This small molecule binds to this protein.
Small molecule (SMILES): Nc1ncnc2c1ncn2[C@@H]1O[C@H](CO[P](=O)(O)O[P](N)(=O)O)[C@@H](O)[C@H]1O

Sequence of chain 1.E:
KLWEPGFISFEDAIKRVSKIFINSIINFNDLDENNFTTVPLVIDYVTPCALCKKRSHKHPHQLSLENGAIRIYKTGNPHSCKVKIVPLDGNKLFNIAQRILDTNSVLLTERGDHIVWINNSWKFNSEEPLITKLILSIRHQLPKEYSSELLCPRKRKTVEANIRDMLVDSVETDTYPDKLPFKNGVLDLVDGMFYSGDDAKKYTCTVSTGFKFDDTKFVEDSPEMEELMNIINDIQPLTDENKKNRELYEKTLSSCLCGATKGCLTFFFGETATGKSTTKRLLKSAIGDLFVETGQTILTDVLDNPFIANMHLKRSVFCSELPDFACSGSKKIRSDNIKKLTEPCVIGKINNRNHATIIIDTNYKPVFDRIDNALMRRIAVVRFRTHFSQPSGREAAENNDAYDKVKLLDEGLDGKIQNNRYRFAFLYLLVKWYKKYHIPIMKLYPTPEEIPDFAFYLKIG

Binding-site contacts:
Ligand atom O2B contacts residue THR507 of chain 1.E at 2.3 Å (h-bond).
Ligand atom O5' contacts residue THR511 of chain 1.E at 2.9 Å (h-bond).
Ligand atom N6 contacts residue PHE630 of chain 1.E at 3.3 Å.
Ligand atom PA contacts residue THR511 of chain 1.E at 3.5 Å.
Ligand atom PA contacts residue GLY508 of chain 1.E at 3.7 Å.
Ligand atom C6 contacts residue PHE630 of chain 1.E at 3.4 Å (hydrophobic).
Ligand atom C2 contacts residue LEU655 of chain 1.E at 3.5 Å (hydrophobic).
Ligand atom O1A contacts residue SER510 of chain 1.E at 3.0 Å (h-bond).
Ligand atom O1A contacts residue LYS509 of chain 1.E at 3.6 Å (salt-bridge).
Ligand atom O1B contacts residue SER510 of chain 1.E at 3.2 Å (h-bond).
Ligand atom O3A contacts residue THR507 of chain 1.E at 3.3 Å (h-bond).
Ligand atom O1A contacts residue ARG514 of chain 1.E at 3.6 Å (salt-bridge).
Ligand atom C2 contacts residue LEU650 of chain 1.E at 3.7 Å (hydrophobic).
Ligand atom O2B contacts residue ALA506 of chain 1.E at 3.0 Å (h-bond).
Ligand atom N9 contacts residue PHE630 of chain 1.E at 3.7 Å.
Ligand atom N3 contacts residue ASP652 of chain 1.E at 3.2 Å (salt-bridge).
Ligand atom O1A contacts residue GLY508 of chain 1.E at 3.3 Å.
Ligand atom C5 contacts residue PHE630 of chain 1.E at 3.3 Å (hydrophobic).
Ligand atom O2B contacts residue GLU504 of chain 1.E at 3.3 Å (salt-bridge).
Ligand atom O1B contacts residue LYS509 of chain 1.E at 3.6 Å (salt-bridge).
Ligand atom O4' contacts residue PHE630 of chain 1.E at 3.2 Å.
Ligand atom N3B contacts residue ALA506 of chain 1.E at 3.1 Å (h-bond).
Ligand atom O2B contacts residue LYS509 of chain 1.E at 3.1 Å (salt-bridge).
Ligand atom O3A contacts residue GLY508 of chain 1.E at 3.0 Å (h-bond).
Ligand atom C4 contacts residue PHE630 of chain 1.E at 3.7 Å (hydrophobic).
Ligand atom O3A contacts residue ALA506 of chain 1.E at 3.5 Å.
Ligand atom N6 contacts residue ASP467 of chain 1.E at 3.3 Å.
Ligand atom C2 contacts residue ASP652 of chain 1.E at 3.6 Å.
Ligand atom C4 contacts residue LEU655 of chain 1.E at 3.4 Å (hydrophobic).
Ligand atom O2B contacts residue THR505 of chain 1.E at 3.7 Å.
Ligand atom C8 contacts residue PHE630 of chain 1.E at 3.3 Å (hydrophobic).
Ligand atom N3 contacts residue LEU655 of chain 1.E at 3.3 Å.
Ligand atom O2B contacts residue GLY508 of chain 1.E at 3.3 Å (h-bond).
Ligand atom N7 contacts residue PHE630 of chain 1.E at 3.2 Å.
Ligand atom PB contacts residue THR507 of chain 1.E at 3.3 Å.
Ligand atom C5 contacts residue LEU655 of chain 1.E at 3.7 Å (hydrophobic).
Ligand atom PB contacts residue GLY508 of chain 1.E at 3.6 Å.
Ligand atom PB contacts residue ALA506 of chain 1.E at 3.5 Å.
Ligand atom O1A contacts residue THR511 of chain 1.E at 2.7 Å (h-bond).
Ligand atom O5' contacts residue GLY508 of chain 1.E at 3.5 Å.